Sequence of chain 1.A:
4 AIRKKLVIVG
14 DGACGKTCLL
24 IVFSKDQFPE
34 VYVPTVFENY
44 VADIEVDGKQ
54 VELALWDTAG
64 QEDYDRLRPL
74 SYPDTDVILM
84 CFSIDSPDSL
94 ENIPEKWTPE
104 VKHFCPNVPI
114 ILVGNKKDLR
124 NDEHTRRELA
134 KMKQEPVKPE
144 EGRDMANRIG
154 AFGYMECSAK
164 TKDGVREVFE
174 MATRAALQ

Binding-site contacts:
Ligand atom N contacts residue ASP46 of chain 1.A at 3.6 Å.
Ligand atom C contacts residue ASP29 of chain 1.A at 3.4 Å.
Ligand atom O1 contacts residue PHE26 of chain 1.A at 4.0 Å.
Ligand atom C5 contacts residue GLU48 of chain 1.A at 3.7 Å.
Ligand atom N contacts residue ILE47 of chain 1.A at 4.1 Å.
Ligand atom N1 contacts residue ILE47 of chain 1.A at 4.4 Å.
Ligand atom C3 contacts residue ARG169 of chain 1.A at 3.7 Å.
Ligand atom C1 contacts residue PHE26 of chain 1.A at 3.7 Å (hydrophobic).
Ligand atom N1 contacts residue GLU48 of chain 1.A at 3.1 Å (salt-bridge).
Ligand atom N1 contacts residue GLU173 of chain 1.A at 2.6 Å (salt-bridge).
Ligand atom O2 contacts residue GLU48 of chain 1.A at 2.9 Å (salt-bridge).
Ligand atom C3 contacts residue GLU173 of chain 1.A at 3.5 Å.
Ligand atom O2 contacts residue ASP46 of chain 1.A at 4.0 Å.
Ligand atom C5 contacts residue ILE47 of chain 1.A at 4.1 Å (hydrophobic).
Ligand atom C5 contacts residue GLU173 of chain 1.A at 3.7 Å.
Ligand atom C2 contacts residue PHE26 of chain 1.A at 4.0 Å (hydrophobic).
Ligand atom C1 contacts residue ARG169 of chain 1.A at 3.7 Å.
Ligand atom O contacts residue PHE26 of chain 1.A at 2.8 Å.
Ligand atom O2 contacts residue ILE47 of chain 1.A at 3.6 Å.
Ligand atom C contacts residue PHE26 of chain 1.A at 3.3 Å (hydrophobic).
Ligand atom C4 contacts residue GLU173 of chain 1.A at 3.9 Å.
Ligand atom C2 contacts residue ARG169 of chain 1.A at 4.0 Å.

A small-molecule ligand and the protein it binds are described below.
Small molecule (SMILES): COCc1cc(C(N)=O)no1